Binding-site contacts:
Ligand atom C8 contacts residue ALA57 of chain 1.W at 3.7 Å (hydrophobic).
Ligand atom N2 contacts residue ASN58 of chain 1.R at 3.7 Å.
Ligand atom C5 contacts residue ASP73 of chain 1.W at 4.0 Å.
Ligand atom O7 contacts residue THR18 of chain 1.Q at 3.1 Å (h-bond).
Ligand atom C5 contacts residue GLY16 of chain 1.Q at 4.1 Å.
Ligand atom C7 contacts residue THR18 of chain 1.Q at 4.2 Å.
Ligand atom C5 contacts residue ASP113 of chain 1.Q at 4.2 Å.
Ligand atom O3 contacts residue GLY56 of chain 1.W at 3.4 Å (h-bond).
Ligand atom C2 contacts residue GLY56 of chain 1.W at 4.0 Å.
Ligand atom O7 contacts residue ASN58 of chain 1.R at 3.0 Å (h-bond).
Ligand atom C5 contacts residue ASN58 of chain 1.R at 2.7 Å.
Ligand atom O5 contacts residue ASN58 of chain 1.R at 1.4 Å (h-bond).
Ligand atom C6 contacts residue SER58 of chain 1.W at 3.2 Å.
Ligand atom C3 contacts residue ASN58 of chain 1.R at 3.8 Å.
Ligand atom C7 contacts residue ALA21 of chain 1.Q at 4.1 Å (hydrophobic).
Ligand atom C6 contacts residue ASP73 of chain 1.W at 3.4 Å.
Ligand atom C7 contacts residue SER17 of chain 1.Q at 4.1 Å.
Ligand atom C1 contacts residue GLY16 of chain 1.Q at 4.0 Å.
Ligand atom O7 contacts residue ALA21 of chain 1.Q at 3.7 Å.
Ligand atom C6 contacts residue ALA72 of chain 1.W at 3.8 Å (hydrophobic).
Ligand atom C6 contacts residue ASN58 of chain 1.R at 3.5 Å.
Ligand atom N2 contacts residue GLY56 of chain 1.W at 3.1 Å (h-bond).
Ligand atom C1 contacts residue ASN58 of chain 1.R at 1.4 Å.
Ligand atom O7 contacts residue SER17 of chain 1.Q at 3.7 Å.
Ligand atom C4 contacts residue ASN58 of chain 1.R at 3.7 Å.
Ligand atom C6 contacts residue ASP113 of chain 1.Q at 3.4 Å.
Ligand atom O4 contacts residue ASP73 of chain 1.W at 2.7 Å (salt-bridge).
Ligand atom C7 contacts residue GLY56 of chain 1.W at 3.6 Å.
Ligand atom C3 contacts residue GLY56 of chain 1.W at 3.8 Å.
Ligand atom O4 contacts residue THR18 of chain 1.Q at 4.2 Å.
Ligand atom O6 contacts residue ASN58 of chain 1.R at 4.2 Å.
Ligand atom C2 contacts residue ASN58 of chain 1.R at 2.9 Å.
Ligand atom C7 contacts residue ASN58 of chain 1.R at 3.5 Å.
Ligand atom C8 contacts residue ALA21 of chain 1.Q at 4.1 Å (hydrophobic).
Ligand atom C8 contacts residue SER17 of chain 1.Q at 3.3 Å.
Ligand atom C4 contacts residue ASP73 of chain 1.W at 3.7 Å.
Ligand atom C8 contacts residue GLY56 of chain 1.W at 3.4 Å.
Ligand atom O6 contacts residue THR71 of chain 1.W at 3.3 Å.
Ligand atom O6 contacts residue ASP113 of chain 1.Q at 3.3 Å (salt-bridge).
Ligand atom O6 contacts residue SER58 of chain 1.W at 2.3 Å (h-bond).

Sequence of chain 1.Q:
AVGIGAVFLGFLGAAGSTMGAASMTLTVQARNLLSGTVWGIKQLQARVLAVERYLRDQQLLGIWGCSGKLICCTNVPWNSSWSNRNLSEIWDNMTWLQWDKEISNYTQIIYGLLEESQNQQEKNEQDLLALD

Sequence of chain 1.R:
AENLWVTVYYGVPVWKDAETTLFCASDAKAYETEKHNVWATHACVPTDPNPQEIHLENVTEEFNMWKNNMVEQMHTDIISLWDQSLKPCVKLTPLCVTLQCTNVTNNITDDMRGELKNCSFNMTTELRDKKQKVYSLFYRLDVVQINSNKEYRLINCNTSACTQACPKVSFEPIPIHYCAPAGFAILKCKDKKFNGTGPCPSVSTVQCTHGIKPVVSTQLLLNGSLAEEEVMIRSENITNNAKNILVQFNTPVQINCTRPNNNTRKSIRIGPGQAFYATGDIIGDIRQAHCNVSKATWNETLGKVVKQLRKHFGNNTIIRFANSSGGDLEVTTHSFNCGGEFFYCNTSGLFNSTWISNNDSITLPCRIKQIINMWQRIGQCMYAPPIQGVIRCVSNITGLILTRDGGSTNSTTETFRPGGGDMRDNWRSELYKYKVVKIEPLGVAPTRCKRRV

Sequence of chain 1.W:
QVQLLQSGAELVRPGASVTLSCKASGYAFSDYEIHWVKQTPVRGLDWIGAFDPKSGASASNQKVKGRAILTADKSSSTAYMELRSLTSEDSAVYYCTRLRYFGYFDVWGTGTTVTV

The small molecule below binds the protein below.
Small molecule (SMILES): CC(=O)N[C@H]1[C@H](O[C@H]2[C@H](O)[C@@H](NC(C)=O)CO[C@@H]2CO)O[C@H](CO)[C@@H](O[C@@H]2O[C@H](CO)[C@@H](O)[C@H](O[C@H]3O[C@H](CO)[C@@H](O)[C@H](O)[C@@H]3O)[C@@H]2O)[C@@H]1O